Binding-site contacts:
Ligand atom C1 contacts residue ASN355 of chain 1.A at 1.5 Å.
Ligand atom C3 contacts residue ASN355 of chain 1.A at 3.8 Å.
Ligand atom C6 contacts residue SER357 of chain 1.A at 4.0 Å.
Ligand atom O3 contacts residue NAG2 of chain 1.O at 3.9 Å.
Ligand atom C1 contacts residue SER357 of chain 1.A at 4.4 Å.
Ligand atom O4 contacts residue NAG2 of chain 1.O at 4.4 Å.
Ligand atom C7 contacts residue NAG1 of chain 1.O at 3.8 Å.
Ligand atom C1 contacts residue NAG1 of chain 1.O at 3.7 Å.
Ligand atom O7 contacts residue NAG1 of chain 1.O at 2.8 Å (h-bond).
Ligand atom O7 contacts residue ASN355 of chain 1.A at 3.9 Å.
Ligand atom O5 contacts residue SER357 of chain 1.A at 3.9 Å.
Ligand atom C6 contacts residue ASN355 of chain 1.A at 4.0 Å.
Ligand atom O5 contacts residue NAG2 of chain 1.O at 4.2 Å.
Ligand atom C7 contacts residue ASN355 of chain 1.A at 3.6 Å.
Ligand atom C2 contacts residue ASN355 of chain 1.A at 2.5 Å.
Ligand atom O5 contacts residue ASN355 of chain 1.A at 2.4 Å (h-bond).
Ligand atom C2 contacts residue NAG2 of chain 1.O at 4.1 Å.
Ligand atom N2 contacts residue ASN355 of chain 1.A at 2.9 Å (h-bond).
Ligand atom N2 contacts residue NAG1 of chain 1.O at 4.1 Å.
Ligand atom C8 contacts residue NAG1 of chain 1.O at 4.4 Å.
Ligand atom C5 contacts residue ASN355 of chain 1.A at 3.7 Å.
Ligand atom O5 contacts residue NAG1 of chain 1.O at 4.5 Å.
Ligand atom C4 contacts residue NAG2 of chain 1.O at 4.0 Å.
Ligand atom C5 contacts residue SER357 of chain 1.A at 4.2 Å.
Ligand atom C3 contacts residue NAG2 of chain 1.O at 4.4 Å.
Ligand atom O4 contacts residue NAG1 of chain 1.O at 4.4 Å.
Ligand atom C4 contacts residue ASN355 of chain 1.A at 4.2 Å.

The small molecule below binds the protein below.
Small molecule (SMILES): CC(=O)N[C@H]1[C@H](O[C@H]2[C@H](O)[C@@H](NC(C)=O)CO[C@@H]2CO)O[C@H](CO)[C@@H](O[C@@H]2O[C@H](CO)[C@@H](O)[C@H](O)[C@@H]2O)[C@@H]1O

Sequence of chain 1.A:
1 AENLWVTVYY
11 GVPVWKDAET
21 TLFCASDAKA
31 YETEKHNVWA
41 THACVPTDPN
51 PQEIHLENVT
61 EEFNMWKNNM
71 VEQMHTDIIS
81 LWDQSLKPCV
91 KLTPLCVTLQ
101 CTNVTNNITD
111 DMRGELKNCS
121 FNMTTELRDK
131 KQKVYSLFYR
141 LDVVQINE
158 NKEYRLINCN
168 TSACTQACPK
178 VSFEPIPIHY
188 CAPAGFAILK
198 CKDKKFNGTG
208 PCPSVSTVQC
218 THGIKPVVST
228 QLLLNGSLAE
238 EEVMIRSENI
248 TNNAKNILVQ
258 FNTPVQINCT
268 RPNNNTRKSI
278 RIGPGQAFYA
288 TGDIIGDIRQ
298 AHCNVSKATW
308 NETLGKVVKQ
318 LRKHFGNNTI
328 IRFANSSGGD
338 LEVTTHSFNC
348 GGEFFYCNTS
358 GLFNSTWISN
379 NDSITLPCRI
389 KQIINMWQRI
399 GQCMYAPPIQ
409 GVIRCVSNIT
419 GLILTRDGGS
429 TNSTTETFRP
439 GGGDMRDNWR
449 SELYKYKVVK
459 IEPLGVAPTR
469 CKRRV